Sequence of chain 29.E:
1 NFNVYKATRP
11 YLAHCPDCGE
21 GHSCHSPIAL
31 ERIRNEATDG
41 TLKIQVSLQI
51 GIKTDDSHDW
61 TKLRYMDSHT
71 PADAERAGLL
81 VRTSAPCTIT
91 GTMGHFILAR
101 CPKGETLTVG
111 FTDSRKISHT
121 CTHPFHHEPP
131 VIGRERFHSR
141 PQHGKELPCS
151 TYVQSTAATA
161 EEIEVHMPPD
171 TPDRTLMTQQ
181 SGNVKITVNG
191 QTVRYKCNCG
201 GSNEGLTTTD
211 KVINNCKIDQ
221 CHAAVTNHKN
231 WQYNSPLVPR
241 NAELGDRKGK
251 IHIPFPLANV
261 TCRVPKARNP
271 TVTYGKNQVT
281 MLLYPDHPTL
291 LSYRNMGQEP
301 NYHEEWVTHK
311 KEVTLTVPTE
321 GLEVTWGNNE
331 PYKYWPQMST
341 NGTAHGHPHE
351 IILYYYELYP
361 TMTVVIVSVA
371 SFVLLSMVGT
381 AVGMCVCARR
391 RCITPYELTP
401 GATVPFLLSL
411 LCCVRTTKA

Sequence of chain 29.D:
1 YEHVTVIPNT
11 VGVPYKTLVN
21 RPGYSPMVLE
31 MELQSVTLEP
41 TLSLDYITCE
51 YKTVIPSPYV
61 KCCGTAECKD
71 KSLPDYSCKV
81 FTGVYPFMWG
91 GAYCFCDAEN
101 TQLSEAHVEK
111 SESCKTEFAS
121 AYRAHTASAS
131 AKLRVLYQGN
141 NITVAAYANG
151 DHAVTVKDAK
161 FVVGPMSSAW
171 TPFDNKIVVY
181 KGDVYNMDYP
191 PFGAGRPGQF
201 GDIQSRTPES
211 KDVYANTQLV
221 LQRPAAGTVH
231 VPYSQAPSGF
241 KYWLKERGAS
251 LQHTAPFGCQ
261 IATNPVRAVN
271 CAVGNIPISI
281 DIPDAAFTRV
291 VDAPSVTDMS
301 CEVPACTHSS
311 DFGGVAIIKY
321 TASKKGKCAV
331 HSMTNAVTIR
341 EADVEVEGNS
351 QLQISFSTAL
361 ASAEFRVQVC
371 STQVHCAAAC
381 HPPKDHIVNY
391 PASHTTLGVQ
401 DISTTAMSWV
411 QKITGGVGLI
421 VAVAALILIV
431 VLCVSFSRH

The small molecule below binds the protein below.
Small molecule (SMILES): CC(=O)N[C@@H]1[C@@H](O)[C@H](O)[C@@H](CO)O[C@H]1O

Binding-site contacts:
Ligand atom C7 contacts residue ASN259 of chain 29.E at 3.1 Å.
Ligand atom O7 contacts residue GLU117 of chain 29.D at 4.3 Å.
Ligand atom O6 contacts residue ASN259 of chain 29.E at 4.4 Å.
Ligand atom C5 contacts residue ASN259 of chain 29.E at 3.6 Å.
Ligand atom C3 contacts residue ASN259 of chain 29.E at 3.7 Å.
Ligand atom C4 contacts residue ASN259 of chain 29.E at 4.1 Å.
Ligand atom C6 contacts residue THR116 of chain 29.D at 4.5 Å.
Ligand atom O7 contacts residue LYS181 of chain 29.D at 4.3 Å.
Ligand atom O5 contacts residue ASN259 of chain 29.E at 2.3 Å (h-bond).
Ligand atom O5 contacts residue THR116 of chain 29.D at 3.8 Å.
Ligand atom C8 contacts residue ASN259 of chain 29.E at 4.4 Å.
Ligand atom O6 contacts residue THR116 of chain 29.D at 3.2 Å (h-bond).
Ligand atom C1 contacts residue ASN259 of chain 29.E at 1.4 Å.
Ligand atom C6 contacts residue LYS115 of chain 29.D at 4.3 Å.
Ligand atom O6 contacts residue LYS115 of chain 29.D at 3.5 Å (salt-bridge).
Ligand atom C2 contacts residue ASN259 of chain 29.E at 2.4 Å.
Ligand atom O7 contacts residue ASN259 of chain 29.E at 2.7 Å (h-bond).
Ligand atom N2 contacts residue ASN259 of chain 29.E at 3.0 Å (h-bond).